Binding-site contacts:
Ligand atom C8 contacts residue ASN1061 of chain 1.O at 4.3 Å.
Ligand atom O6 contacts residue ALA693 of chain 1.O at 3.5 Å.
Ligand atom C1 contacts residue ASN1061 of chain 1.O at 1.4 Å.
Ligand atom C3 contacts residue ASN1061 of chain 1.O at 3.8 Å.
Ligand atom C7 contacts residue ASN1061 of chain 1.O at 3.8 Å.
Ligand atom C8 contacts residue LYS1060 of chain 1.O at 4.3 Å.
Ligand atom O4 contacts residue ALA693 of chain 1.O at 4.4 Å.
Ligand atom N2 contacts residue ASN1061 of chain 1.O at 2.9 Å (h-bond).
Ligand atom C5 contacts residue ASN1061 of chain 1.O at 3.7 Å.
Ligand atom O7 contacts residue ASN1061 of chain 1.O at 4.3 Å.
Ligand atom O5 contacts residue ALA693 of chain 1.O at 4.5 Å.
Ligand atom C8 contacts residue GLU1059 of chain 1.O at 3.2 Å.
Ligand atom C5 contacts residue ALA693 of chain 1.O at 3.6 Å (hydrophobic).
Ligand atom C4 contacts residue ASN1061 of chain 1.O at 4.2 Å.
Ligand atom C1 contacts residue GLN882 of chain 1.N at 4.4 Å.
Ligand atom C2 contacts residue ASN1061 of chain 1.O at 2.5 Å.
Ligand atom O5 contacts residue ASN1061 of chain 1.O at 2.4 Å (h-bond).
Ligand atom C6 contacts residue ALA693 of chain 1.O at 3.5 Å (hydrophobic).

Sequence of chain 1.N:
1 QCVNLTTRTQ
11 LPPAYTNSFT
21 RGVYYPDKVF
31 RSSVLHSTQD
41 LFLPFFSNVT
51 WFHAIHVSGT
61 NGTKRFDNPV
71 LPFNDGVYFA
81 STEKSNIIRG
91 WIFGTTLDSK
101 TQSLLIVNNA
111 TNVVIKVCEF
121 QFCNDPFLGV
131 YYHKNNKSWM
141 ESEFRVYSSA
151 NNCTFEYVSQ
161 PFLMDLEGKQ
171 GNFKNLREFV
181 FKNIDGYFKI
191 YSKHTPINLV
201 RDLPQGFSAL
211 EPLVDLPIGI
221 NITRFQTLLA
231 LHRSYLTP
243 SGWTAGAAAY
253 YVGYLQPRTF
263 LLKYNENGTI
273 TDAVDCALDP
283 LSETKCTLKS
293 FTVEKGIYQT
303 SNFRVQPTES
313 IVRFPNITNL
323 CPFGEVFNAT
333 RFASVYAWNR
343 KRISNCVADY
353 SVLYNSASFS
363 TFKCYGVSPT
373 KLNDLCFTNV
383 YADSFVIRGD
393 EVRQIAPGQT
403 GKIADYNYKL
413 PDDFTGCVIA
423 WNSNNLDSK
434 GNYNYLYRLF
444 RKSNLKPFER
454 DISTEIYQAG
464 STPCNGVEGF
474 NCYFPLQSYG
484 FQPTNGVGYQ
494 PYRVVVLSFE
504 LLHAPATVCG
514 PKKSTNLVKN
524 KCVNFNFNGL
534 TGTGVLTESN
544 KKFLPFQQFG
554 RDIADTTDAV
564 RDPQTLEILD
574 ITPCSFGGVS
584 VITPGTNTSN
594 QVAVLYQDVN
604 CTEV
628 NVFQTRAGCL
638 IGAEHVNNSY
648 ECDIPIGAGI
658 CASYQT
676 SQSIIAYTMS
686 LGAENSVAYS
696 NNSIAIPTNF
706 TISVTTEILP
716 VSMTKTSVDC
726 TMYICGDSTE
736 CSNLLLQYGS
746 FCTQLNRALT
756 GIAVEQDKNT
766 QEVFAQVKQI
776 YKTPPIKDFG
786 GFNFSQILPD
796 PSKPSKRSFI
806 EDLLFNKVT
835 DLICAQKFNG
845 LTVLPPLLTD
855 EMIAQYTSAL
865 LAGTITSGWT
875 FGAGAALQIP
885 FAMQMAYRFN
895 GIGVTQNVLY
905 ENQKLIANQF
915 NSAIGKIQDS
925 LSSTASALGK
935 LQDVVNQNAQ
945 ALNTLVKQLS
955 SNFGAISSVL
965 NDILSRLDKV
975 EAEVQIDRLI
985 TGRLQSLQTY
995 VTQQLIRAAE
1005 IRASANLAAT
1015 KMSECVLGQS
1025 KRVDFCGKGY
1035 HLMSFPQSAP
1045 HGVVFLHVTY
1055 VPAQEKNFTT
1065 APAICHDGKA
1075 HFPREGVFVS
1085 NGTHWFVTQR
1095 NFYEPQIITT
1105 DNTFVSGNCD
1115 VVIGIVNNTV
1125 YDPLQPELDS

Sequence of chain 1.O:
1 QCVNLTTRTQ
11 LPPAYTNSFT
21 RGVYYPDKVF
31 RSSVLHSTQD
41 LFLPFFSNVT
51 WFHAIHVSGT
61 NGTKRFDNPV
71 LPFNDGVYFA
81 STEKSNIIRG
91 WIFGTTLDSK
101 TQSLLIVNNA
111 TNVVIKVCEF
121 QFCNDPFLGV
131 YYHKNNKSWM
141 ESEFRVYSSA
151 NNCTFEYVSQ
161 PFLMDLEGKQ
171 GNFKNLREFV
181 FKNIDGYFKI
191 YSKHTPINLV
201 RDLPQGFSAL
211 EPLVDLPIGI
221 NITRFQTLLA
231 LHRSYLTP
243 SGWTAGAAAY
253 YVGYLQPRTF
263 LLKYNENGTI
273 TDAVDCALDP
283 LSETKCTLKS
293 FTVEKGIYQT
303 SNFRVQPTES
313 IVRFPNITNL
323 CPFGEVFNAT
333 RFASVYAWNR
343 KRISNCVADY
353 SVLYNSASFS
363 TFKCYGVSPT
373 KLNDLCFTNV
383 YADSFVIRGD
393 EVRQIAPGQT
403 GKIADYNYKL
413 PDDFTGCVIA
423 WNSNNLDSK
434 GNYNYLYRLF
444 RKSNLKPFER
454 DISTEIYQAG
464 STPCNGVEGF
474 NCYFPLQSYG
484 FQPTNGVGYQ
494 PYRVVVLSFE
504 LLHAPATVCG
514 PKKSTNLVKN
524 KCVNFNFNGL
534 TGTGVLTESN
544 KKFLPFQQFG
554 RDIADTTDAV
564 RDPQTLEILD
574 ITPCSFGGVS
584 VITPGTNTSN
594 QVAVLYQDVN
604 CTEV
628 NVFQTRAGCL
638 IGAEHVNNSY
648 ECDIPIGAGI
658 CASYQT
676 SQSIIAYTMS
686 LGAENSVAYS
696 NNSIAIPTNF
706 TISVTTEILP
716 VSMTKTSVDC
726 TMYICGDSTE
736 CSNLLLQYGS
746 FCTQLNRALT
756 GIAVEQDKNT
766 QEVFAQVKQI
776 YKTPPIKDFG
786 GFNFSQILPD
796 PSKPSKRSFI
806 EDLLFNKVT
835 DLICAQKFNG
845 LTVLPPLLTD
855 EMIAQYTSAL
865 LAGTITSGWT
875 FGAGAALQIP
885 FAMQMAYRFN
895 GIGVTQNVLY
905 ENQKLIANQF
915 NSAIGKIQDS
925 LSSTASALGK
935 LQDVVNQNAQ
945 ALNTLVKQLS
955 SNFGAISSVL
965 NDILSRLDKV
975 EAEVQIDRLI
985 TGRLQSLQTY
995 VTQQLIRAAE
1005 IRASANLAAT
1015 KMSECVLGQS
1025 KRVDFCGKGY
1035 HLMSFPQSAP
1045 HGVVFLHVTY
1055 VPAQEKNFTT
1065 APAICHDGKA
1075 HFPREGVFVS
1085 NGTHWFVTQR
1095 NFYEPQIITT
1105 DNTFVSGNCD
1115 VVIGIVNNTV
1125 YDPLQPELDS

The protein below binds the small molecule below.
Small molecule (SMILES): CC(=O)N[C@@H]1[C@@H](O)[C@H](O)[C@@H](CO)O[C@H]1O